Sequence of chain 1.J:
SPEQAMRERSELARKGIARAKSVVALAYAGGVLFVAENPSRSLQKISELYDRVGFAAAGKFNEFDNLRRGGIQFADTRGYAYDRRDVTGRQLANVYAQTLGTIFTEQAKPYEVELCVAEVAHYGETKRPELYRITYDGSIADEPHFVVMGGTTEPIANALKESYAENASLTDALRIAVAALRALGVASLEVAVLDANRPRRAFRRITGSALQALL

Binding-site contacts:
Ligand atom OXT contacts residue PHE71 of chain 1.K at 3.8 Å.
Ligand atom CG contacts residue ARG26 of chain 1.K at 3.7 Å.
Ligand atom CD contacts residue ILE147 of chain 1.J at 3.3 Å (hydrophobic).
Ligand atom OXT contacts residue LYS52 of chain 1.K at 3.9 Å.
Ligand atom OE1 contacts residue PHE68 of chain 1.K at 3.8 Å.
Ligand atom CZ contacts residue GLU119 of chain 1.K at 3.5 Å.
Ligand atom OXT contacts residue PHE68 of chain 1.K at 3.4 Å.
Ligand atom CE2 contacts residue ARG26 of chain 1.K at 3.6 Å.
Ligand atom CB contacts residue LYS28 of chain 1.K at 3.7 Å.
Ligand atom CD1 contacts residue LYS67 of chain 1.K at 3.7 Å.
Ligand atom O contacts residue LYS28 of chain 1.K at 3.8 Å.
Ligand atom O contacts residue PHE68 of chain 1.K at 2.8 Å (h-bond).
Ligand atom CG contacts residue GLY23 of chain 1.K at 3.8 Å.
Ligand atom CD2 contacts residue LYS28 of chain 1.K at 3.2 Å.
Ligand atom CE1 contacts residue GLY23 of chain 1.K at 3.3 Å.
Ligand atom O contacts residue LYS67 of chain 1.K at 3.1 Å.
Ligand atom CD1 contacts residue GLY66 of chain 1.K at 3.7 Å.
Ligand atom CA contacts residue GLY66 of chain 1.K at 3.3 Å.
Ligand atom NE2 contacts residue ILE147 of chain 1.J at 2.4 Å (h-bond).
Ligand atom CE1 contacts residue GLU119 of chain 1.K at 3.4 Å.
Ligand atom O contacts residue ASP144 of chain 1.J at 3.6 Å.
Ligand atom CB contacts residue GLY66 of chain 1.K at 3.8 Å.
Ligand atom O contacts residue LYS52 of chain 1.K at 3.0 Å (salt-bridge).
Ligand atom OH contacts residue GLY23 of chain 1.K at 3.8 Å.
Ligand atom CD1 contacts residue GLY23 of chain 1.K at 3.2 Å.
Ligand atom CB contacts residue SER146 of chain 1.J at 3.5 Å.
Ligand atom CG contacts residue SER146 of chain 1.J at 3.5 Å.
Ligand atom CB contacts residue ARG26 of chain 1.K at 3.3 Å.
Ligand atom CA contacts residue LYS67 of chain 1.K at 3.6 Å.
Ligand atom CZ contacts residue GLY23 of chain 1.K at 3.8 Å.
Ligand atom CA contacts residue LYS28 of chain 1.K at 3.1 Å.
Ligand atom OE1 contacts residue ILE147 of chain 1.J at 3.1 Å.
Ligand atom O contacts residue GLY66 of chain 1.K at 3.6 Å.
Ligand atom C contacts residue GLY66 of chain 1.K at 3.6 Å.
Ligand atom CA contacts residue ASP144 of chain 1.J at 3.4 Å.
Ligand atom C contacts residue ASP144 of chain 1.J at 3.6 Å.
Ligand atom OH contacts residue GLU119 of chain 1.K at 2.7 Å (salt-bridge).
Ligand atom C contacts residue LYS28 of chain 1.K at 3.5 Å.
Ligand atom N contacts residue LYS67 of chain 1.K at 3.2 Å (salt-bridge).
Ligand atom O contacts residue LYS28 of chain 1.K at 3.4 Å (salt-bridge).

Sequence of chain 1.K:
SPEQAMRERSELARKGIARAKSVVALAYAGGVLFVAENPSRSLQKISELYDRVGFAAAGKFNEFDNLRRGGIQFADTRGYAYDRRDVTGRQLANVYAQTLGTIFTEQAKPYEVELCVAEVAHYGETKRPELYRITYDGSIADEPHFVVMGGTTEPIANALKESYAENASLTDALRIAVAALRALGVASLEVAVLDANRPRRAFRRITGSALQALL

This protein binds this small molecule.
Small molecule (SMILES): CC(C)C[C@H](NC(=O)[C@H](Cc1ccc(O)cc1)NC(=O)[C@H](CCC(N)=O)NC(=O)CN)C(=O)O